Sequence of chain 1.K:
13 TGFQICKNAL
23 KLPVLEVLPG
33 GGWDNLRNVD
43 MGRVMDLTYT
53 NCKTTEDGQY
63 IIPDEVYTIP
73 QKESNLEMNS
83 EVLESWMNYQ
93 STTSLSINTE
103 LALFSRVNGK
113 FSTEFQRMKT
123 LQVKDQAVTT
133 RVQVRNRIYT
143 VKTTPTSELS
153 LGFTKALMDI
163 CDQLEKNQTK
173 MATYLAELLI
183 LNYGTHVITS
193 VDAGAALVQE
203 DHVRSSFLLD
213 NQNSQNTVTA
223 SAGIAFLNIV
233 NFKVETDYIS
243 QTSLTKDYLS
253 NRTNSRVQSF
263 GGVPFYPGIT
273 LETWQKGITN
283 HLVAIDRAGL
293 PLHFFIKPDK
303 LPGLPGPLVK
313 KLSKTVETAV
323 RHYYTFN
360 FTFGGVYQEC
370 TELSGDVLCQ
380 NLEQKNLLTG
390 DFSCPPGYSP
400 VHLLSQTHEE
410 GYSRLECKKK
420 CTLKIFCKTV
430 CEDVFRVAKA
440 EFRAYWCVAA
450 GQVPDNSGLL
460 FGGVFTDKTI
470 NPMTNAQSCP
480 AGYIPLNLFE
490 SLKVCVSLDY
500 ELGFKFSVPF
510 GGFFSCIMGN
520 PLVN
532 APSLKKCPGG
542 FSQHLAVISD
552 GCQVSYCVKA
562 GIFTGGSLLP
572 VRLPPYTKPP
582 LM

This small molecule binds to this protein.
Small molecule (SMILES): CC(=O)N[C@@H]1[C@@H](O)[C@H](O)[C@@H](CO)O[C@H]1O

Binding-site contacts:
Ligand atom C5 contacts residue ASN253 of chain 1.K at 3.7 Å.
Ligand atom C2 contacts residue SER207 of chain 1.K at 3.2 Å.
Ligand atom C2 contacts residue ASN253 of chain 1.K at 2.5 Å.
Ligand atom O3 contacts residue GLN128 of chain 1.K at 3.9 Å.
Ligand atom N2 contacts residue SER207 of chain 1.K at 3.6 Å.
Ligand atom C1 contacts residue ASN253 of chain 1.K at 1.4 Å.
Ligand atom O5 contacts residue ASN253 of chain 1.K at 2.4 Å (h-bond).
Ligand atom C3 contacts residue ASN253 of chain 1.K at 3.8 Å.
Ligand atom O3 contacts residue SER207 of chain 1.K at 3.7 Å.
Ligand atom N2 contacts residue ASN253 of chain 1.K at 2.9 Å (h-bond).
Ligand atom C4 contacts residue ASN253 of chain 1.K at 4.2 Å.
Ligand atom O7 contacts residue ASN253 of chain 1.K at 3.7 Å.
Ligand atom C5 contacts residue LEU251 of chain 1.K at 4.2 Å (hydrophobic).
Ligand atom C6 contacts residue LEU251 of chain 1.K at 3.6 Å (hydrophobic).
Ligand atom N2 contacts residue VAL205 of chain 1.K at 4.3 Å.
Ligand atom O6 contacts residue LEU251 of chain 1.K at 3.3 Å.
Ligand atom C7 contacts residue ASN253 of chain 1.K at 3.5 Å.
Ligand atom C8 contacts residue VAL205 of chain 1.K at 4.4 Å (hydrophobic).
Ligand atom C1 contacts residue SER207 of chain 1.K at 4.2 Å.
Ligand atom C8 contacts residue THR255 of chain 1.K at 3.8 Å.
Ligand atom C4 contacts residue SER207 of chain 1.K at 4.4 Å.
Ligand atom O5 contacts residue LEU251 of chain 1.K at 3.6 Å.
Ligand atom C3 contacts residue SER207 of chain 1.K at 4.0 Å.